Binding-site contacts:
Ligand atom PB contacts residue LYS26 of chain 1.B at 3.8 Å.
Ligand atom C3 contacts residue TYR23 of chain 1.B at 3.6 Å (hydrophobic).
Ligand atom PA contacts residue AGS1 of chain 1.L at 3.2 Å.
Ligand atom O1A contacts residue TYR23 of chain 1.B at 3.5 Å.
Ligand atom PA contacts residue TYR23 of chain 1.B at 3.8 Å.
Ligand atom O1B contacts residue GLY145 of chain 1.B at 2.7 Å (h-bond).
Ligand atom O5 contacts residue SER197 of chain 1.B at 3.0 Å (h-bond).
Ligand atom O1 contacts residue AGS1 of chain 1.L at 3.6 Å (h-bond).
Ligand atom O2A contacts residue SER197 of chain 1.B at 3.3 Å (h-bond).
Ligand atom PA contacts residue SER146 of chain 1.B at 3.5 Å.
Ligand atom PB contacts residue SER144 of chain 1.B at 3.7 Å.
Ligand atom O2B contacts residue SER144 of chain 1.B at 2.9 Å (h-bond).
Ligand atom O1A contacts residue SER146 of chain 1.B at 2.2 Å (h-bond).
Ligand atom O1A contacts residue AGS1 of chain 1.L at 3.4 Å (h-bond).
Ligand atom PA contacts residue SER197 of chain 1.B at 3.8 Å.
Ligand atom O1B contacts residue SER144 of chain 1.B at 3.5 Å.
Ligand atom O6 contacts residue TYR23 of chain 1.B at 3.0 Å.
Ligand atom O3A contacts residue TYR23 of chain 1.B at 3.5 Å (h-bond).
Ligand atom C1 contacts residue ALA288 of chain 1.B at 3.8 Å (hydrophobic).
Ligand atom O5 contacts residue MET201 of chain 1.B at 3.4 Å.
Ligand atom O1B contacts residue LYS26 of chain 1.B at 3.1 Å (salt-bridge).
Ligand atom O2A contacts residue SER112 of chain 1.B at 3.1 Å (h-bond).
Ligand atom O3B contacts residue ARG198 of chain 1.B at 3.3 Å (salt-bridge).
Ligand atom O5 contacts residue AGS1 of chain 1.L at 3.3 Å (h-bond).
Ligand atom O2 contacts residue ALA288 of chain 1.B at 3.5 Å.
Ligand atom C2 contacts residue ALA288 of chain 1.B at 3.7 Å (hydrophobic).
Ligand atom C3A contacts residue TYR23 of chain 1.B at 3.1 Å (hydrophobic).
Ligand atom C4 contacts residue TYR23 of chain 1.B at 3.5 Å (hydrophobic).
Ligand atom O2B contacts residue ARG198 of chain 1.B at 3.5 Å (salt-bridge).
Ligand atom O1B contacts residue ARG198 of chain 1.B at 3.5 Å (salt-bridge).
Ligand atom O2A contacts residue AGS1 of chain 1.L at 2.2 Å (h-bond).
Ligand atom O2A contacts residue SER146 of chain 1.B at 3.7 Å.
Ligand atom O2 contacts residue ALA19 of chain 1.B at 3.4 Å (h-bond).
Ligand atom O3B contacts residue MET201 of chain 1.B at 3.7 Å.
Ligand atom O3B contacts residue LYS26 of chain 1.B at 3.3 Å (salt-bridge).
Ligand atom O1B contacts residue TYR23 of chain 1.B at 3.4 Å (h-bond).
Ligand atom O2A contacts residue SER144 of chain 1.B at 3.2 Å (h-bond).
Ligand atom O6 contacts residue MET201 of chain 1.B at 3.5 Å.
Ligand atom C2 contacts residue AGS1 of chain 1.L at 3.4 Å.
Ligand atom C5 contacts residue AGS1 of chain 1.L at 3.6 Å.

A protein and the small-molecule ligand that binds it are described below.
Small molecule (SMILES): C[C@@](O)(CCO[P](=O)(O)OP(=O)(O)O)CC(=O)O

Sequence of chain 1.B:
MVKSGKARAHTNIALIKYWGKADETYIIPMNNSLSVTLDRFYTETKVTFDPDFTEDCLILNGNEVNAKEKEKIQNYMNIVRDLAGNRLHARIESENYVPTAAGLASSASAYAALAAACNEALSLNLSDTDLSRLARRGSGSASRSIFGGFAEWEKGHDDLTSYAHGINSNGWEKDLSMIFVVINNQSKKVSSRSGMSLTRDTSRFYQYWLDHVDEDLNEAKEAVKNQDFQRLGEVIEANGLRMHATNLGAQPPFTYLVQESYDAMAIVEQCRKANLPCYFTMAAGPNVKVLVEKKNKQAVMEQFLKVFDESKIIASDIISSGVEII